Binding-site contacts:
Ligand atom C6 contacts residue MET147 of chain 1.C at 3.7 Å (hydrophobic).
Ligand atom C12 contacts residue ASP210 of chain 1.C at 4.1 Å.
Ligand atom C1 contacts residue LEU199 of chain 1.C at 4.0 Å (hydrophobic).
Ligand atom C7 contacts residue LEU199 of chain 1.C at 3.5 Å (hydrophobic).
Ligand atom N26 contacts residue LYS99 of chain 1.C at 3.3 Å (salt-bridge).
Ligand atom C27 contacts residue LYS99 of chain 1.C at 3.3 Å.
Ligand atom C14 contacts residue ARG78 of chain 1.C at 3.7 Å.
Ligand atom N5 contacts residue TYR149 of chain 1.C at 3.5 Å.
Ligand atom N5 contacts residue MET150 of chain 1.C at 3.4 Å (h-bond).
Ligand atom S30 contacts residue MET147 of chain 1.C at 3.5 Å.
Ligand atom C2 contacts residue LEU199 of chain 1.C at 3.6 Å (hydrophobic).
Ligand atom C9 contacts residue VAL84 of chain 1.C at 4.0 Å (hydrophobic).
Ligand atom C2 contacts residue MET150 of chain 1.C at 4.0 Å (hydrophobic).
Ligand atom N3 contacts residue ALA97 of chain 1.C at 3.5 Å.
Ligand atom C6 contacts residue GLU148 of chain 1.C at 3.6 Å.
Ligand atom C13 contacts residue GLY79 of chain 1.C at 3.9 Å.
Ligand atom C1 contacts residue ILE76 of chain 1.C at 3.8 Å (hydrophobic).
Ligand atom C6 contacts residue LEU199 of chain 1.C at 4.0 Å (hydrophobic).
Ligand atom N26 contacts residue ASP210 of chain 1.C at 3.4 Å (salt-bridge).
Ligand atom C24 contacts residue ASP196 of chain 1.C at 3.2 Å.
Ligand atom C17 contacts residue ASP196 of chain 1.C at 3.7 Å.
Ligand atom C10 contacts residue VAL84 of chain 1.C at 4.0 Å (hydrophobic).
Ligand atom C8 contacts residue LEU199 of chain 1.C at 3.7 Å (hydrophobic).
Ligand atom C1 contacts residue PHE362 of chain 1.C at 3.6 Å (hydrophobic).
Ligand atom O28 contacts residue ASP210 of chain 1.C at 4.0 Å.
Ligand atom N3 contacts residue TYR149 of chain 1.C at 3.6 Å.
Ligand atom N5 contacts residue GLU148 of chain 1.C at 2.8 Å (salt-bridge).
Ligand atom N3 contacts residue MET150 of chain 1.C at 2.9 Å (h-bond).
Ligand atom C6 contacts residue ALA97 of chain 1.C at 3.6 Å (hydrophobic).
Ligand atom C18 contacts residue ASP210 of chain 1.C at 3.8 Å.
Ligand atom O28 contacts residue GLU118 of chain 1.C at 3.5 Å (salt-bridge).
Ligand atom C6 contacts residue VAL131 of chain 1.C at 3.9 Å (hydrophobic).
Ligand atom O28 contacts residue ALA209 of chain 1.C at 3.6 Å (h-bond).
Ligand atom N11 contacts residue VAL84 of chain 1.C at 4.0 Å.
Ligand atom C7 contacts residue ALA97 of chain 1.C at 4.1 Å (hydrophobic).
Ligand atom N5 contacts residue ALA97 of chain 1.C at 3.3 Å.
Ligand atom O28 contacts residue LYS99 of chain 1.C at 2.7 Å (salt-bridge).
Ligand atom N3 contacts residue GLU148 of chain 1.C at 3.9 Å.
Ligand atom C2 contacts residue ALA97 of chain 1.C at 4.0 Å (hydrophobic).
Ligand atom C25 contacts residue ASP196 of chain 1.C at 3.5 Å.

A small-molecule ligand and the protein it binds are described below.
Small molecule (SMILES): Cc1[nH]ncc1-c1cc2c(s1)C(=O)NC1(CCC(O)(c3ccc(F)cc3)CC1)N2

Sequence of chain 1.C:
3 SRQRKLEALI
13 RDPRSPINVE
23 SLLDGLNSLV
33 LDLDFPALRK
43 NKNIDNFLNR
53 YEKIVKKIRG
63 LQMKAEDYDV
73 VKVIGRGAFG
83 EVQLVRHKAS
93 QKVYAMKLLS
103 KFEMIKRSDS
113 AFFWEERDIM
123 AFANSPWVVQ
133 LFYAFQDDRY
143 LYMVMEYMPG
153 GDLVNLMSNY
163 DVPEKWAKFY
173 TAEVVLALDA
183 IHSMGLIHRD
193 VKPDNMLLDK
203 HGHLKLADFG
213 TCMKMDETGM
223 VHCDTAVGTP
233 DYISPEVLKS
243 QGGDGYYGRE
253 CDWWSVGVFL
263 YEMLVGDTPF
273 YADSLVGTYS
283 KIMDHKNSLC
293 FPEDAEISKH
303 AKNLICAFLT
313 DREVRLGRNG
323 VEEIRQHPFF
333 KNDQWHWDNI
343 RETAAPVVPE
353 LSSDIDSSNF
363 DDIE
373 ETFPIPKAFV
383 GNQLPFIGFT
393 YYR